Binding-site contacts:
Ligand atom C6 contacts residue THR94 of chain 1.D at 3.5 Å.
Ligand atom N3 contacts residue TYR195 of chain 1.D at 3.8 Å.
Ligand atom C1' contacts residue PO41 of chain 1.K at 3.0 Å.
Ligand atom N1 contacts residue THR94 of chain 1.D at 3.2 Å (h-bond).
Ligand atom C3' contacts residue ILE69 of chain 1.D at 3.9 Å (hydrophobic).
Ligand atom O4 contacts residue GLY96 of chain 1.D at 3.7 Å.
Ligand atom N3 contacts residue GLN166 of chain 1.D at 3.4 Å (h-bond).
Ligand atom C4' contacts residue PO41 of chain 1.K at 3.6 Å.
Ligand atom O3' contacts residue GLU198 of chain 1.D at 2.5 Å (salt-bridge).
Ligand atom N3 contacts residue GLU196 of chain 1.D at 3.7 Å.
Ligand atom C3' contacts residue GLU198 of chain 1.D at 3.3 Å.
Ligand atom C4 contacts residue PHE162 of chain 1.D at 3.7 Å (hydrophobic).
Ligand atom O2 contacts residue GLU196 of chain 1.D at 3.7 Å.
Ligand atom O5' contacts residue HIS8 of chain 1.B at 2.6 Å (h-bond).
Ligand atom C5 contacts residue GLY96 of chain 1.D at 3.9 Å.
Ligand atom C5' contacts residue PHE162 of chain 1.D at 3.8 Å (hydrophobic).
Ligand atom O4' contacts residue THR94 of chain 1.D at 3.1 Å (h-bond).
Ligand atom C5 contacts residue PHE162 of chain 1.D at 3.9 Å (hydrophobic).
Ligand atom O4 contacts residue PHE162 of chain 1.D at 3.8 Å.
Ligand atom O4' contacts residue PO41 of chain 1.K at 3.4 Å (h-bond).
Ligand atom C2' contacts residue PO41 of chain 1.K at 3.4 Å.
Ligand atom C2 contacts residue THR94 of chain 1.D at 3.9 Å.
Ligand atom C2 contacts residue GLU196 of chain 1.D at 3.5 Å.
Ligand atom O4 contacts residue GLN166 of chain 1.D at 3.0 Å (h-bond).
Ligand atom C4' contacts residue ILE69 of chain 1.D at 4.0 Å (hydrophobic).
Ligand atom C1' contacts residue THR94 of chain 1.D at 3.2 Å.
Ligand atom O4 contacts residue ARG168 of chain 1.D at 3.3 Å (salt-bridge).
Ligand atom C4' contacts residue ARG48 of chain 1.B at 3.8 Å.
Ligand atom C5' contacts residue HIS8 of chain 1.B at 3.3 Å.
Ligand atom C2' contacts residue GLU198 of chain 1.D at 3.6 Å.
Ligand atom O3' contacts residue ILE69 of chain 1.D at 3.5 Å.
Ligand atom O4' contacts residue ARG48 of chain 1.B at 3.5 Å (salt-bridge).
Ligand atom C4 contacts residue GLY96 of chain 1.D at 3.8 Å.
Ligand atom O2 contacts residue MET197 of chain 1.D at 3.0 Å.
Ligand atom C3' contacts residue PO41 of chain 1.K at 3.5 Å.
Ligand atom C4 contacts residue GLN166 of chain 1.D at 3.8 Å.
Ligand atom C2' contacts residue MET197 of chain 1.D at 4.0 Å (hydrophobic).
Ligand atom O3' contacts residue PO41 of chain 1.K at 2.5 Å (h-bond).
Ligand atom O5' contacts residue PHE162 of chain 1.D at 3.5 Å.
Ligand atom C6 contacts residue ILE220 of chain 1.D at 4.0 Å (hydrophobic).

This protein binds this small molecule.
Small molecule (SMILES): O=c1ccn2c(n1)O[C@H]1[C@H](O)[C@@H](CO)O[C@H]12

Sequence of chain 1.D:
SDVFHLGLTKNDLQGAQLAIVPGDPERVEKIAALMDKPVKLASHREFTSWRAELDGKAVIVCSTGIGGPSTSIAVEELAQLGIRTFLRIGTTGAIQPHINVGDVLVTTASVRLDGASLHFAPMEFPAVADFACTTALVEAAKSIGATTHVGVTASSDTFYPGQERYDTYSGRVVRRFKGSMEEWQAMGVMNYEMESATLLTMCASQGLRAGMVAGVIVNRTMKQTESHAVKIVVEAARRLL

Sequence of chain 1.B:
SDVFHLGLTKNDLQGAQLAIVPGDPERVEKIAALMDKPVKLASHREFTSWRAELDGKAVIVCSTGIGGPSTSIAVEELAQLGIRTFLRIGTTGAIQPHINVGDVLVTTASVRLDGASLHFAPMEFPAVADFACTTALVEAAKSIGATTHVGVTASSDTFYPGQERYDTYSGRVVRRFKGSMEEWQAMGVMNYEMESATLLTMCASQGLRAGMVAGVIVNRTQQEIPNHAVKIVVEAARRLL